This protein binds this small molecule.
Small molecule (SMILES): CCCCCCO[C@@H]1O[C@H](CO)[C@@H](O)[C@H](O)[C@H]1O

Binding-site contacts:
Ligand atom O1 contacts residue SER141 of chain 1.A at 3.4 Å.
Ligand atom O2 contacts residue PG41 of chain 1.G at 3.2 Å (h-bond).
Ligand atom C2' contacts residue LEU144 of chain 1.A at 4.5 Å (hydrophobic).
Ligand atom C3 contacts residue GLN145 of chain 1.A at 4.1 Å.
Ligand atom C1' contacts residue LEU144 of chain 1.A at 4.4 Å (hydrophobic).
Ligand atom C2' contacts residue PG41 of chain 1.G at 4.0 Å.
Ligand atom C6' contacts residue LEU137 of chain 1.A at 4.1 Å (hydrophobic).
Ligand atom O5 contacts residue LEU144 of chain 1.A at 3.9 Å.
Ligand atom C4' contacts residue LEU137 of chain 1.A at 4.3 Å (hydrophobic).
Ligand atom O2 contacts residue SER141 of chain 1.A at 2.6 Å (h-bond).
Ligand atom C6' contacts residue ALA140 of chain 1.A at 4.0 Å (hydrophobic).
Ligand atom O2 contacts residue GLN145 of chain 1.A at 3.4 Å (h-bond).
Ligand atom C4' contacts residue ALA140 of chain 1.A at 4.0 Å (hydrophobic).
Ligand atom C1' contacts residue SER141 of chain 1.A at 4.2 Å.
Ligand atom O6 contacts residue TRP148 of chain 1.A at 3.0 Å (h-bond).
Ligand atom C2' contacts residue LEU137 of chain 1.A at 4.4 Å (hydrophobic).
Ligand atom C4 contacts residue TRP148 of chain 1.A at 4.5 Å (hydrophobic).
Ligand atom C1 contacts residue SER141 of chain 1.A at 4.0 Å.
Ligand atom O6 contacts residue LEU144 of chain 1.A at 4.0 Å.
Ligand atom C3' contacts residue LEU144 of chain 1.A at 4.4 Å (hydrophobic).
Ligand atom C1' contacts residue PG41 of chain 1.G at 3.8 Å.
Ligand atom O1 contacts residue PG41 of chain 1.G at 4.0 Å.
Ligand atom C2' contacts residue SER141 of chain 1.A at 3.8 Å.
Ligand atom C2' contacts residue ALA140 of chain 1.A at 4.4 Å (hydrophobic).
Ligand atom C2 contacts residue GLN145 of chain 1.A at 3.8 Å.
Ligand atom O1 contacts residue LEU144 of chain 1.A at 4.1 Å.
Ligand atom C3 contacts residue PG41 of chain 1.G at 4.1 Å.
Ligand atom C1 contacts residue PG41 of chain 1.G at 4.1 Å.
Ligand atom O3 contacts residue GLN145 of chain 1.A at 3.3 Å.
Ligand atom C6 contacts residue TRP148 of chain 1.A at 4.1 Å (hydrophobic).
Ligand atom C5' contacts residue ALA140 of chain 1.A at 4.5 Å (hydrophobic).
Ligand atom C2 contacts residue SER141 of chain 1.A at 3.4 Å.
Ligand atom C2 contacts residue PG41 of chain 1.G at 4.1 Å.

Sequence of chain 1.A:
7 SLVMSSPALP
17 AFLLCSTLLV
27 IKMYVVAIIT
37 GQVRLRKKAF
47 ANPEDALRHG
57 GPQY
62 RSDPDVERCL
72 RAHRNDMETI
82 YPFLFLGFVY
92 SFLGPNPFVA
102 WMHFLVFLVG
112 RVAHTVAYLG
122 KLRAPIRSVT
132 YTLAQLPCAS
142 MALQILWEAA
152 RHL